Binding-site contacts:
Ligand atom C5 contacts residue ASN118 of chain 1.C at 3.6 Å.
Ligand atom C6 contacts residue TYR198 of chain 1.C at 3.9 Å (hydrophobic).
Ligand atom C7 contacts residue ASN118 of chain 1.C at 3.4 Å.
Ligand atom O7 contacts residue ASN118 of chain 1.C at 3.3 Å (h-bond).
Ligand atom C6 contacts residue VAL176 of chain 1.C at 3.7 Å (hydrophobic).
Ligand atom C4 contacts residue ASN118 of chain 1.C at 4.2 Å.
Ligand atom O5 contacts residue TYR198 of chain 1.C at 3.6 Å (h-bond).
Ligand atom C8 contacts residue TYR198 of chain 1.C at 3.9 Å (hydrophobic).
Ligand atom C2 contacts residue ASN118 of chain 1.C at 2.5 Å.
Ligand atom O5 contacts residue TYR198 of chain 1.C at 4.1 Å.
Ligand atom C5 contacts residue TYR198 of chain 1.C at 3.7 Å (hydrophobic).
Ligand atom C8 contacts residue LEU116 of chain 1.C at 4.3 Å (hydrophobic).
Ligand atom C1 contacts residue TYR198 of chain 1.C at 3.5 Å (hydrophobic).
Ligand atom C1 contacts residue ASN118 of chain 1.C at 1.4 Å.
Ligand atom C3 contacts residue ASN118 of chain 1.C at 3.8 Å.
Ligand atom O5 contacts residue ASN118 of chain 1.C at 2.3 Å (h-bond).
Ligand atom N2 contacts residue ASN118 of chain 1.C at 2.9 Å (h-bond).
Ligand atom C6 contacts residue TYR198 of chain 1.C at 4.2 Å (hydrophobic).

Sequence of chain 1.C:
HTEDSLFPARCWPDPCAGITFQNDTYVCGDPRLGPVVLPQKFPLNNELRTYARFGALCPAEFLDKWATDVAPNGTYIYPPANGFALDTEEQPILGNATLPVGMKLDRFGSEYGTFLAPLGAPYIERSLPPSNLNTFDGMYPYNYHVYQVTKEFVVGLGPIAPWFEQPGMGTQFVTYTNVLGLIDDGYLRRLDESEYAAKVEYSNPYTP

This small molecule binds to this protein.
Small molecule (SMILES): CC(=O)N[C@H]1[C@H](O[C@H]2[C@H](O)[C@@H](NC(C)=O)CO[C@@H]2CO[C@@H]2O[C@@H](C)[C@@H](O)[C@@H](O)[C@@H]2O)O[C@H](CO)[C@@H](O)[C@@H]1O